Sequence of chain 1.A:
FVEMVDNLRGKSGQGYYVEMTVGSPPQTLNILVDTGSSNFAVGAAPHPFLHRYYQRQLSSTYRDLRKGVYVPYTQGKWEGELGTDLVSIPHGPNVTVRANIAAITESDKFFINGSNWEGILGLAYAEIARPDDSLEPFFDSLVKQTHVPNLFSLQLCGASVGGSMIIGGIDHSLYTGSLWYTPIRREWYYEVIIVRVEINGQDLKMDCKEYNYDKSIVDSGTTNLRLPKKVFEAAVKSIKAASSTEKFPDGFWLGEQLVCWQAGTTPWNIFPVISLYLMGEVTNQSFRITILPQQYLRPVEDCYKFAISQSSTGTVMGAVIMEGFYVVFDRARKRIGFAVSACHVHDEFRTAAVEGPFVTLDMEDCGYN

The small molecule below binds the protein below.
Small molecule (SMILES): CCC[C@H](Cc1cc2cc(-c3ccccc3C)ccc2nc1N)C(=O)NCC1CCCCC1

Binding-site contacts:
Ligand atom C32 contacts residue TYR217 of chain 1.A at 3.6 Å (hydrophobic).
Ligand atom C1 contacts residue LYS94 of chain 1.A at 3.4 Å.
Ligand atom C3 contacts residue TYR90 of chain 1.A at 3.8 Å (hydrophobic).
Ligand atom C29 contacts residue TYR90 of chain 1.A at 3.8 Å (hydrophobic).
Ligand atom C26 contacts residue SER54 of chain 1.A at 3.6 Å.
Ligand atom C31 contacts residue ASP247 of chain 1.A at 3.7 Å.
Ligand atom C2 contacts residue TRP95 of chain 1.A at 3.4 Å (hydrophobic).
Ligand atom N22 contacts residue TYR217 of chain 1.A at 3.8 Å.
Ligand atom C8 contacts residue PHE127 of chain 1.A at 3.8 Å (hydrophobic).
Ligand atom C20 contacts residue ASP247 of chain 1.A at 3.6 Å.
Ligand atom C9 contacts residue ASP51 of chain 1.A at 3.5 Å.
Ligand atom C2 contacts residue LYS94 of chain 1.A at 3.8 Å.
Ligand atom N18 contacts residue GLY53 of chain 1.A at 3.5 Å.
Ligand atom C25 contacts residue SER54 of chain 1.A at 3.5 Å.
Ligand atom C5 contacts residue TYR90 of chain 1.A at 3.8 Å (hydrophobic).
Ligand atom C3 contacts residue TRP95 of chain 1.A at 3.7 Å (hydrophobic).
Ligand atom C33 contacts residue ILE245 of chain 1.A at 3.8 Å (hydrophobic).
Ligand atom C10 contacts residue TYR90 of chain 1.A at 3.8 Å (hydrophobic).
Ligand atom C33 contacts residue VAL351 of chain 1.A at 3.7 Å (hydrophobic).
Ligand atom C6 contacts residue LYS126 of chain 1.A at 3.8 Å.
Ligand atom C19 contacts residue THR250 of chain 1.A at 3.7 Å.
Ligand atom N22 contacts residue GLY53 of chain 1.A at 3.2 Å (h-bond).
Ligand atom C33 contacts residue THR348 of chain 1.A at 3.8 Å.
Ligand atom C33 contacts residue LYS243 of chain 1.A at 3.7 Å.
Ligand atom C17 contacts residue TYR90 of chain 1.A at 3.7 Å (hydrophobic).
Ligand atom C2 contacts residue VAL88 of chain 1.A at 3.8 Å (hydrophobic).
Ligand atom C5 contacts residue PHE127 of chain 1.A at 3.8 Å (hydrophobic).
Ligand atom C23 contacts residue TYR217 of chain 1.A at 3.3 Å (hydrophobic).
Ligand atom N18 contacts residue ASP247 of chain 1.A at 2.9 Å (salt-bridge).
Ligand atom C32 contacts residue ILE245 of chain 1.A at 3.6 Å (hydrophobic).
Ligand atom N13 contacts residue ASP51 of chain 1.A at 2.6 Å (salt-bridge).
Ligand atom C9 contacts residue ILE137 of chain 1.A at 3.5 Å (hydrophobic).
Ligand atom C14 contacts residue ASP51 of chain 1.A at 3.5 Å.
Ligand atom C2 contacts residue TYR90 of chain 1.A at 3.8 Å (hydrophobic).
Ligand atom C19 contacts residue ASP247 of chain 1.A at 3.6 Å.
Ligand atom C12 contacts residue ASP51 of chain 1.A at 3.5 Å.
Ligand atom C25 contacts residue GLY53 of chain 1.A at 3.6 Å.
Ligand atom O30 contacts residue TYR90 of chain 1.A at 3.6 Å.
Ligand atom C16 contacts residue TYR90 of chain 1.A at 3.7 Å (hydrophobic).
Ligand atom N18 contacts residue ASP51 of chain 1.A at 2.9 Å (salt-bridge).